Binding-site contacts:
Ligand atom O5 contacts residue ASN70 of chain 1.A at 2.5 Å (h-bond).
Ligand atom C5 contacts residue ASN70 of chain 1.A at 3.7 Å.
Ligand atom C1 contacts residue ASN70 of chain 1.A at 1.9 Å.
Ligand atom N2 contacts residue ASN70 of chain 1.A at 3.8 Å.
Ligand atom C7 contacts residue ASN70 of chain 1.A at 4.1 Å.
Ligand atom C3 contacts residue ASN70 of chain 1.A at 4.5 Å.
Ligand atom O6 contacts residue ASN70 of chain 1.A at 4.3 Å.
Ligand atom O7 contacts residue ASN70 of chain 1.A at 3.9 Å.
Ligand atom C2 contacts residue ASN70 of chain 1.A at 3.3 Å.

The protein below binds the small molecule below.
Small molecule (SMILES): CC(=O)N[C@@H]1[C@@H](O)[C@H](O)[C@@H](CO)O[C@H]1O

Sequence of chain 1.A:
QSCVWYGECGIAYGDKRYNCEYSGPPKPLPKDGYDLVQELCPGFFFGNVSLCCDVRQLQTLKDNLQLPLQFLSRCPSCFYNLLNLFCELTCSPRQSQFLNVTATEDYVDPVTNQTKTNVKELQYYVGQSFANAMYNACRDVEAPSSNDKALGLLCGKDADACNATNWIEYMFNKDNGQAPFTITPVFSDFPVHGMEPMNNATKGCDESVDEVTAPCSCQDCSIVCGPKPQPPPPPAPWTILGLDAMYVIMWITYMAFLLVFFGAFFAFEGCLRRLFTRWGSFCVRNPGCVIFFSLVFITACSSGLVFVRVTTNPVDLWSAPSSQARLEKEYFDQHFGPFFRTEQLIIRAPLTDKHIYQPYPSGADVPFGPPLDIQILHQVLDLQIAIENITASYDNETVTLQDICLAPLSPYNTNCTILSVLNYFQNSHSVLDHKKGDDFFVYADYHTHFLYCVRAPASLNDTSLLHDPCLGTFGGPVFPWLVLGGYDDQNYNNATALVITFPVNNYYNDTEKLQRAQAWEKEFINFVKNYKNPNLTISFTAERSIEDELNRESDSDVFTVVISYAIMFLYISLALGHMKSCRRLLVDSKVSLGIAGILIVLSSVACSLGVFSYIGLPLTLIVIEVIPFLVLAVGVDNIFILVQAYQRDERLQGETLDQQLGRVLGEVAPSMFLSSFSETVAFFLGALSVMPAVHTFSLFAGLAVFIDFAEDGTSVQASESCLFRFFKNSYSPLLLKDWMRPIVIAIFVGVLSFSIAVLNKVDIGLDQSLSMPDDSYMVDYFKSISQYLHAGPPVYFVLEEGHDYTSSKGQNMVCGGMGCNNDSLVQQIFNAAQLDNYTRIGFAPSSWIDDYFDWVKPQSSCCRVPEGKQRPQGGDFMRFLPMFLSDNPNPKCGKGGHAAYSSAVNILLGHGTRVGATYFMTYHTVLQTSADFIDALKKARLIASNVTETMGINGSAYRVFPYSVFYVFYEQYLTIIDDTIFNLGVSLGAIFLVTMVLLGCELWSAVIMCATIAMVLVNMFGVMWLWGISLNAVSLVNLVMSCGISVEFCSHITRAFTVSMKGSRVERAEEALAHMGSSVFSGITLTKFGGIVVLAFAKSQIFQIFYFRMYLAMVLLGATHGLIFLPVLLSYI